Sequence of chain 1.A:
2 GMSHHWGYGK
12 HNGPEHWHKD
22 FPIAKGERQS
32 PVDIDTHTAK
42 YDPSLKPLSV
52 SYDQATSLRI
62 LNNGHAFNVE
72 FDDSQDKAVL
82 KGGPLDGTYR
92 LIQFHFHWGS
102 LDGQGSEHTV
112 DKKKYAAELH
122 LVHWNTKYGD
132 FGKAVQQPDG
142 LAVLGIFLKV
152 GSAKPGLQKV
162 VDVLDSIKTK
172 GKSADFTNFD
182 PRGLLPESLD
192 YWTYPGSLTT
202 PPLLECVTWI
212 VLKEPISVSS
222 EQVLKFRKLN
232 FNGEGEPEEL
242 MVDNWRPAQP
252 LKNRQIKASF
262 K

The small molecule below binds the protein below.
Small molecule (SMILES): C[C@H](Sc1nc(-c2ccc(Cl)cc2)c(C#N)c(=O)[nH]1)C(=O)Nc1ccc(S(N)(=O)=O)cc1

Binding-site contacts:
Ligand atom C16 contacts residue PHE132 of chain 1.A at 3.2 Å (hydrophobic).
Ligand atom N5 contacts residue FC41 of chain 1.D at 0.2 Å (h-bond).
Ligand atom N1 contacts residue HIS96 of chain 1.A at 3.2 Å (h-bond).
Ligand atom C15 contacts residue FC41 of chain 1.D at 0.3 Å.
Ligand atom C10 contacts residue FC41 of chain 1.D at 0.3 Å.
Ligand atom N2 contacts residue FC41 of chain 1.D at 1.0 Å.
Ligand atom C9 contacts residue FC41 of chain 1.D at 0.8 Å.
Ligand atom O1 contacts residue ZN1 of chain 1.B at 2.9 Å.
Ligand atom C14 contacts residue FC41 of chain 1.D at 0.2 Å.
Ligand atom O1 contacts residue FC41 of chain 1.D at 0.2 Å (h-bond).
Ligand atom C2 contacts residue FC41 of chain 1.D at 0.5 Å.
Ligand atom S2 contacts residue FC41 of chain 1.D at 0.4 Å (h-bond).
Ligand atom O4 contacts residue FC41 of chain 1.D at 0.2 Å (h-bond).
Ligand atom C7 contacts residue FC41 of chain 1.D at 0.7 Å.
Ligand atom CL contacts residue FC41 of chain 1.D at 0.7 Å.
Ligand atom C6 contacts residue FC41 of chain 1.D at 0.4 Å.
Ligand atom N1 contacts residue HIS98 of chain 1.A at 3.3 Å (h-bond).
Ligand atom C13 contacts residue FC41 of chain 1.D at 0.3 Å.
Ligand atom S1 contacts residue ZN1 of chain 1.B at 3.0 Å.
Ligand atom S1 contacts residue FC41 of chain 1.D at 0.1 Å (h-bond).
Ligand atom C18 contacts residue FC41 of chain 1.D at 0.5 Å.
Ligand atom N1 contacts residue FC41 of chain 1.D at 0.3 Å (h-bond).
Ligand atom C20 contacts residue FC41 of chain 1.D at 0.3 Å.
Ligand atom C19 contacts residue FC41 of chain 1.D at 0.5 Å.
Ligand atom N3 contacts residue FC41 of chain 1.D at 0.3 Å (h-bond).
Ligand atom O3 contacts residue FC41 of chain 1.D at 1.4 Å (h-bond).
Ligand atom N1 contacts residue ZN1 of chain 1.B at 2.0 Å.
Ligand atom O2 contacts residue FC41 of chain 1.D at 0.2 Å (h-bond).
Ligand atom C4 contacts residue FC41 of chain 1.D at 0.8 Å.
Ligand atom C8 contacts residue FC41 of chain 1.D at 0.5 Å.
Ligand atom O2 contacts residue THR200 of chain 1.A at 2.9 Å (h-bond).
Ligand atom N1 contacts residue THR200 of chain 1.A at 2.9 Å (h-bond).
Ligand atom C5 contacts residue FC41 of chain 1.D at 0.7 Å.
Ligand atom C12 contacts residue FC41 of chain 1.D at 0.2 Å.
Ligand atom N4 contacts residue FC41 of chain 1.D at 0.3 Å (h-bond).
Ligand atom C16 contacts residue FC41 of chain 1.D at 0.4 Å.
Ligand atom C1 contacts residue FC41 of chain 1.D at 0.3 Å.
Ligand atom C3 contacts residue FC41 of chain 1.D at 0.7 Å.
Ligand atom C17 contacts residue FC41 of chain 1.D at 0.5 Å.
Ligand atom C11 contacts residue FC41 of chain 1.D at 0.3 Å.